Sequence of chain 1.A:
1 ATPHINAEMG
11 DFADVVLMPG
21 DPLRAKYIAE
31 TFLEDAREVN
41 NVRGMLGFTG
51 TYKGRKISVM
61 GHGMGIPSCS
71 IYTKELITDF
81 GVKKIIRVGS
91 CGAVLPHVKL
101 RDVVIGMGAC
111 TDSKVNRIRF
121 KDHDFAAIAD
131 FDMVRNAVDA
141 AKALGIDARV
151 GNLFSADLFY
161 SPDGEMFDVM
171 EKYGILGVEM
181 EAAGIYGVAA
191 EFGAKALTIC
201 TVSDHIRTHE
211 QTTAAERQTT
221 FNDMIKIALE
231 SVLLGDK

Binding-site contacts:
Ligand atom O3' contacts residue MET64 of chain 1.A at 3.6 Å.
Ligand atom C6 contacts residue ASP204 of chain 1.A at 3.8 Å.
Ligand atom N7 contacts residue GLY92 of chain 1.A at 3.8 Å.
Ligand atom N7 contacts residue SER203 of chain 1.A at 3.5 Å (h-bond).
Ligand atom N3 contacts residue MET180 of chain 1.A at 3.8 Å.
Ligand atom C5' contacts residue HIS4 of chain 2.A at 3.1 Å.
Ligand atom O3' contacts residue PO41 of chain 1.D at 2.8 Å (h-bond).
Ligand atom C4' contacts residue ARG43 of chain 2.A at 3.3 Å.
Ligand atom N9 contacts residue SER90 of chain 1.A at 3.7 Å.
Ligand atom C5' contacts residue MET64 of chain 1.A at 3.8 Å (hydrophobic).
Ligand atom O2' contacts residue ARG87 of chain 1.A at 3.4 Å (salt-bridge).
Ligand atom C6 contacts residue GLY92 of chain 1.A at 3.9 Å.
Ligand atom C5' contacts residue ARG43 of chain 2.A at 3.9 Å.
Ligand atom C4' contacts residue PO41 of chain 1.D at 3.6 Å.
Ligand atom C5 contacts residue GLY92 of chain 1.A at 3.9 Å.
Ligand atom O4' contacts residue PO41 of chain 1.D at 2.7 Å (h-bond).
Ligand atom O5' contacts residue HIS4 of chain 2.A at 2.7 Å (h-bond).
Ligand atom O3' contacts residue GLU181 of chain 1.A at 3.3 Å (salt-bridge).
Ligand atom C1' contacts residue SER90 of chain 1.A at 3.6 Å.
Ligand atom C2' contacts residue MET180 of chain 1.A at 3.8 Å (hydrophobic).
Ligand atom N3 contacts residue GLU179 of chain 1.A at 4.0 Å.
Ligand atom O2' contacts residue GLU181 of chain 1.A at 3.1 Å (salt-bridge).
Ligand atom N7 contacts residue ASP204 of chain 1.A at 3.3 Å (salt-bridge).
Ligand atom O2' contacts residue MET180 of chain 1.A at 3.3 Å (h-bond).
Ligand atom C2 contacts residue PHE159 of chain 1.A at 3.6 Å (hydrophobic).
Ligand atom O5' contacts residue ARG43 of chain 2.A at 3.5 Å (salt-bridge).
Ligand atom C2' contacts residue PO41 of chain 1.D at 3.9 Å.
Ligand atom C5 contacts residue ASP204 of chain 1.A at 3.9 Å.
Ligand atom O2' contacts residue PO41 of chain 1.D at 3.4 Å (h-bond).
Ligand atom C8 contacts residue CYS91 of chain 1.A at 3.9 Å (hydrophobic).
Ligand atom O2' contacts residue GLU179 of chain 1.A at 3.7 Å.
Ligand atom N7 contacts residue CYS91 of chain 1.A at 3.7 Å.
Ligand atom C3' contacts residue PO41 of chain 1.D at 3.8 Å.
Ligand atom N6 contacts residue ASP204 of chain 1.A at 2.9 Å (salt-bridge).
Ligand atom N6 contacts residue GLY92 of chain 1.A at 3.5 Å.
Ligand atom N3 contacts residue PHE159 of chain 1.A at 3.8 Å.
Ligand atom C8 contacts residue SER203 of chain 1.A at 3.8 Å.
Ligand atom C1' contacts residue PO41 of chain 1.D at 3.6 Å.
Ligand atom O4' contacts residue ARG43 of chain 2.A at 3.4 Å (salt-bridge).
Ligand atom C8 contacts residue SER90 of chain 1.A at 3.4 Å.

This small molecule binds to this protein.
Small molecule (SMILES): Nc1ncnc2c1ncn2[C@@H]1O[C@H](CO)[C@@H](O)[C@H]1O

Sequence of chain 2.A:
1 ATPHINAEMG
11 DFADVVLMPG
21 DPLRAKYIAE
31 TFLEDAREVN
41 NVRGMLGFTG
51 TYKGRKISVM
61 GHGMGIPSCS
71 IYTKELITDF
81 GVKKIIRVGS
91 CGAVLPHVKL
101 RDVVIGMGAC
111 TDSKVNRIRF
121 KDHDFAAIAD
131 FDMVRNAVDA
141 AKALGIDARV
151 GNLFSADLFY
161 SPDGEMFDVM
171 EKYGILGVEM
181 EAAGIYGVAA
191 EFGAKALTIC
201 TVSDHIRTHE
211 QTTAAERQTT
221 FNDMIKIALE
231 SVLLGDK